This small molecule binds to this protein.
Small molecule (SMILES): c1ccn2->[Ru+2]34(<-n5ccccc5-c5cccc(-c2c1)n->35)<-n1cccc2ccc3cccn->4c3c21

Binding-site contacts:
Ligand atom C7 contacts residue ASP76 of chain 1.A at 4.3 Å.
Ligand atom C15 contacts residue ASP76 of chain 1.A at 4.0 Å.
Ligand atom RU contacts residue HIS83 of chain 1.A at 2.0 Å.
Ligand atom N3 contacts residue HIS83 of chain 1.A at 2.8 Å (h-bond).
Ligand atom C14 contacts residue ASP76 of chain 1.A at 3.9 Å.
Ligand atom C24 contacts residue ILE81 of chain 1.A at 3.9 Å (hydrophobic).
Ligand atom C12 contacts residue VAL80 of chain 1.A at 4.2 Å (hydrophobic).
Ligand atom C14 contacts residue LYS74 of chain 1.A at 3.1 Å.
Ligand atom C23 contacts residue HIS83 of chain 1.A at 3.6 Å.
Ligand atom C16 contacts residue HIS83 of chain 1.A at 3.5 Å.
Ligand atom C15 contacts residue LEU73 of chain 1.A at 3.7 Å (hydrophobic).
Ligand atom C31 contacts residue LYS70 of chain 1.A at 4.2 Å.
Ligand atom C8 contacts residue ASP76 of chain 1.A at 3.5 Å.
Ligand atom C14 contacts residue LEU73 of chain 1.A at 4.2 Å (hydrophobic).
Ligand atom N5 contacts residue HIS83 of chain 1.A at 2.8 Å (h-bond).
Ligand atom N4 contacts residue HIS83 of chain 1.A at 2.9 Å (h-bond).
Ligand atom C12 contacts residue HIS83 of chain 1.A at 3.5 Å.
Ligand atom C13 contacts residue ASP77 of chain 1.A at 3.4 Å.
Ligand atom C16 contacts residue LEU73 of chain 1.A at 4.0 Å (hydrophobic).
Ligand atom N2 contacts residue HIS83 of chain 1.A at 4.0 Å.
Ligand atom C13 contacts residue ASP76 of chain 1.A at 4.3 Å.
Ligand atom C26 contacts residue VAL80 of chain 1.A at 3.2 Å (hydrophobic).
Ligand atom C13 contacts residue LYS74 of chain 1.A at 4.3 Å.
Ligand atom C15 contacts residue LYS74 of chain 1.A at 3.5 Å.
Ligand atom C29 contacts residue HIS83 of chain 1.A at 4.3 Å.
Ligand atom C27 contacts residue HIS83 of chain 1.A at 3.5 Å.
Ligand atom C22 contacts residue HIS83 of chain 1.A at 3.4 Å.
Ligand atom C26 contacts residue ASP77 of chain 1.A at 4.0 Å.
Ligand atom C13 contacts residue VAL80 of chain 1.A at 3.7 Å (hydrophobic).
Ligand atom C25 contacts residue ILE81 of chain 1.A at 3.7 Å (hydrophobic).
Ligand atom C28 contacts residue HIS83 of chain 1.A at 3.4 Å.
Ligand atom C25 contacts residue VAL80 of chain 1.A at 3.2 Å (hydrophobic).
Ligand atom C17 contacts residue HIS83 of chain 1.A at 3.2 Å.
Ligand atom C14 contacts residue VAL80 of chain 1.A at 4.3 Å (hydrophobic).
Ligand atom C14 contacts residue ASP77 of chain 1.A at 3.4 Å.
Ligand atom C21 contacts residue HIS83 of chain 1.A at 4.2 Å.
Ligand atom C26 contacts residue HIS83 of chain 1.A at 4.2 Å.
Ligand atom C22 contacts residue VAL80 of chain 1.A at 4.0 Å (hydrophobic).
Ligand atom C27 contacts residue LEU73 of chain 1.A at 4.3 Å (hydrophobic).
Ligand atom N6 contacts residue HIS83 of chain 1.A at 2.9 Å (h-bond).

Sequence of chain 1.A:
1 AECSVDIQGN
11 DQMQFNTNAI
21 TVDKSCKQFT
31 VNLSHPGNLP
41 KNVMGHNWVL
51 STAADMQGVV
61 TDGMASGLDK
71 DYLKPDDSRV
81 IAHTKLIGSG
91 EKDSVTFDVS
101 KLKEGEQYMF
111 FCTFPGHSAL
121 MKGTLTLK